Binding-site contacts:
Ligand atom O7 contacts residue ASN1134 of chain 1.A at 3.0 Å (h-bond).
Ligand atom C1 contacts residue ASN1134 of chain 1.A at 1.5 Å.
Ligand atom C5 contacts residue ASN1134 of chain 1.A at 3.8 Å.
Ligand atom C8 contacts residue ASN1134 of chain 1.A at 4.1 Å.
Ligand atom C4 contacts residue ASN1134 of chain 1.A at 4.3 Å.
Ligand atom C7 contacts residue ASN1134 of chain 1.A at 3.1 Å.
Ligand atom C2 contacts residue ASN1134 of chain 1.A at 2.5 Å.
Ligand atom C8 contacts residue VAL1133 of chain 1.A at 4.1 Å (hydrophobic).
Ligand atom C3 contacts residue ASN1134 of chain 1.A at 3.9 Å.
Ligand atom C8 contacts residue ILE1132 of chain 1.A at 3.1 Å (hydrophobic).
Ligand atom N2 contacts residue ASN1134 of chain 1.A at 2.9 Å (h-bond).
Ligand atom O5 contacts residue ASN1134 of chain 1.A at 2.4 Å (h-bond).

Sequence of chain 1.A:
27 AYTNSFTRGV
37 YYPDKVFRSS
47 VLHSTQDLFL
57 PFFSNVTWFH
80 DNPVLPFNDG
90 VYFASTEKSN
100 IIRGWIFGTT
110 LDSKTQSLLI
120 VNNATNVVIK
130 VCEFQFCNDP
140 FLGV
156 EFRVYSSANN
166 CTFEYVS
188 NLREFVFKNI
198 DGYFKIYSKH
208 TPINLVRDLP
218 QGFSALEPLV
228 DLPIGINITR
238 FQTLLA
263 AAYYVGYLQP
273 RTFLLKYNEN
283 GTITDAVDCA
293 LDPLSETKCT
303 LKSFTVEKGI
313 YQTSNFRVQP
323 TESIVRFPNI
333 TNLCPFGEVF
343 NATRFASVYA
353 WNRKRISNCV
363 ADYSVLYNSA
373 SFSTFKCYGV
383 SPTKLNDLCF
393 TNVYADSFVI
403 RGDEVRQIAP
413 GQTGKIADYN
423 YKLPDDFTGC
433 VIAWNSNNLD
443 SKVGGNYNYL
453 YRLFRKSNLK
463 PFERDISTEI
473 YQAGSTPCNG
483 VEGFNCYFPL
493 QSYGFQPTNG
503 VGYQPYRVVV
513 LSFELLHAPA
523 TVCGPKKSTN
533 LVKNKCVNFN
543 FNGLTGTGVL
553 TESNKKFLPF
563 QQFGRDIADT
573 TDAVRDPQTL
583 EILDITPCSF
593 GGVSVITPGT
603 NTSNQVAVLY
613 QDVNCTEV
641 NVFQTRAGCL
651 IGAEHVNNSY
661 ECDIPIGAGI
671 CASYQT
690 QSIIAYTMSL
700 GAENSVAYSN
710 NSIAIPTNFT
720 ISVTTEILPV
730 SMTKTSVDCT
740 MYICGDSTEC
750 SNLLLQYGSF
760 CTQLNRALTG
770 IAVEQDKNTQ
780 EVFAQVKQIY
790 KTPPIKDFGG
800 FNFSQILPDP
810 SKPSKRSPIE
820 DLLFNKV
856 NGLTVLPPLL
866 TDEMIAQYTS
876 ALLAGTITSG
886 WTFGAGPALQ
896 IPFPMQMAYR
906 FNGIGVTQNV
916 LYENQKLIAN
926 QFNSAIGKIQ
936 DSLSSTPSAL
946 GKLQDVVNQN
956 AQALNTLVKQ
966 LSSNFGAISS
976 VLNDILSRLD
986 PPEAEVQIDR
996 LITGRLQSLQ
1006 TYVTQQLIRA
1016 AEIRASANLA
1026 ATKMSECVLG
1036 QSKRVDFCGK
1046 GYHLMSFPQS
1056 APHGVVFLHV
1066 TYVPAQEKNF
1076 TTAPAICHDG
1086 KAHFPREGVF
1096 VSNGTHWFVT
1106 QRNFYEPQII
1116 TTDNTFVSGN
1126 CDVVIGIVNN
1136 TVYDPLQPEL

A small-molecule ligand and the protein it binds are described below.
Small molecule (SMILES): CC(=O)N[C@H]1[C@H](O[C@H]2[C@H](O)[C@@H](NC(C)=O)CO[C@@H]2CO)O[C@H](CO)[C@@H](O)[C@@H]1O